Sequence of chain 1.D:
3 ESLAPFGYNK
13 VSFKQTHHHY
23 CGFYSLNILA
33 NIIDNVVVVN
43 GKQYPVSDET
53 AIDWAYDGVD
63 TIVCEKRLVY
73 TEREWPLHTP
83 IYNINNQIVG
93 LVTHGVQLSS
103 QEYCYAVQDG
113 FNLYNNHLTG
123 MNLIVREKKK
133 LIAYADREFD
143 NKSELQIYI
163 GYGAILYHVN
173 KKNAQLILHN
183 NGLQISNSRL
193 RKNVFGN

A small-molecule ligand and the protein it binds are described below.
Small molecule (SMILES): Nc1nc(=O)c2ncn([C@@H]3O[C@H](CO)[C@@H](O)[C@H]3OP(=O)(O)OC[C@H]3O[C@@H](n4cnc5c(N)ncnc54)[C@H](O)[C@@H]3OP(=O)(O)O)c2[nH]1

Binding-site contacts:
Ligand atom C15 contacts residue HIS20 of chain 1.C at 3.5 Å.
Ligand atom O28 contacts residue LYS144 of chain 1.D at 2.8 Å (salt-bridge).
Ligand atom O28 contacts residue HIS20 of chain 1.C at 3.5 Å.
Ligand atom O30 contacts residue HIS20 of chain 1.C at 2.7 Å (h-bond).
Ligand atom C07 contacts residue PHE113 of chain 1.C at 3.6 Å (hydrophobic).
Ligand atom P21 contacts residue GLN177 of chain 1.D at 3.6 Å.
Ligand atom C37 contacts residue LYS16 of chain 1.C at 3.4 Å.
Ligand atom O32 contacts residue HIS21 of chain 1.C at 2.7 Å (h-bond).
Ligand atom N05 contacts residue HIS21 of chain 1.C at 2.8 Å (h-bond).
Ligand atom O44 contacts residue ILE134 of chain 1.D at 3.4 Å.
Ligand atom C04 contacts residue PHE113 of chain 1.C at 3.5 Å (hydrophobic).
Ligand atom O01 contacts residue PHE113 of chain 1.C at 3.3 Å.
Ligand atom N09 contacts residue ARG193 of chain 1.D at 3.0 Å (salt-bridge).
Ligand atom O29 contacts residue HIS21 of chain 1.C at 3.2 Å (h-bond).
Ligand atom O32 contacts residue HIS119 of chain 1.C at 3.2 Å.
Ligand atom O01 contacts residue ASN117 of chain 1.C at 3.4 Å.
Ligand atom O20 contacts residue ARG191 of chain 1.D at 3.2 Å (salt-bridge).
Ligand atom O18 contacts residue LEU133 of chain 1.D at 3.5 Å (h-bond).
Ligand atom O45 contacts residue ALA135 of chain 1.D at 3.2 Å (h-bond).
Ligand atom O46 contacts residue GLN177 of chain 1.D at 3.1 Å (h-bond).
Ligand atom O28 contacts residue HIS21 of chain 1.C at 2.7 Å (h-bond).
Ligand atom O45 contacts residue LYS130 of chain 1.D at 2.7 Å (salt-bridge).
Ligand atom O28 contacts residue HIS19 of chain 1.C at 3.0 Å (h-bond).
Ligand atom N36 contacts residue LYS144 of chain 1.D at 3.7 Å.
Ligand atom O45 contacts residue GLN177 of chain 1.D at 3.0 Å (h-bond).
Ligand atom O01 contacts residue ARG193 of chain 1.D at 2.5 Å (salt-bridge).
Ligand atom O46 contacts residue ASN189 of chain 1.D at 2.8 Å (h-bond).
Ligand atom C08 contacts residue PHE113 of chain 1.C at 3.5 Å (hydrophobic).
Ligand atom O46 contacts residue ARG191 of chain 1.D at 3.2 Å (salt-bridge).
Ligand atom C10 contacts residue ARG191 of chain 1.D at 3.4 Å.
Ligand atom O16 contacts residue HIS20 of chain 1.C at 3.7 Å.
Ligand atom C02 contacts residue PHE113 of chain 1.C at 3.3 Å (hydrophobic).
Ligand atom C02 contacts residue ARG193 of chain 1.D at 3.5 Å.
Ligand atom N38 contacts residue GLN17 of chain 1.C at 3.5 Å (h-bond).
Ligand atom N03 contacts residue PHE113 of chain 1.C at 3.2 Å.
Ligand atom N42 contacts residue TYR136 of chain 1.D at 3.4 Å.
Ligand atom N06 contacts residue PHE113 of chain 1.C at 3.6 Å.
Ligand atom C35 contacts residue LEU147 of chain 1.D at 3.6 Å (hydrophobic).
Ligand atom P21 contacts residue ARG191 of chain 1.D at 3.6 Å.
Ligand atom C24 contacts residue ILE134 of chain 1.D at 3.6 Å (hydrophobic).

Sequence of chain 1.C:
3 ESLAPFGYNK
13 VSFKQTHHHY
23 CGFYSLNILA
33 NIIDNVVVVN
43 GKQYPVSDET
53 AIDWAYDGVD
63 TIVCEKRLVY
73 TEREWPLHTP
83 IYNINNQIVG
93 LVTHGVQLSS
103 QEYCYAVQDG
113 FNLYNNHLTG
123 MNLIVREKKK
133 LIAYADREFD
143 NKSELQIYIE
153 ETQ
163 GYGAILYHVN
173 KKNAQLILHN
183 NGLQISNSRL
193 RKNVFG